Binding-site contacts:
Ligand atom N2 contacts residue ASN154 of chain 44.A at 2.9 Å (h-bond).
Ligand atom C5 contacts residue ASN154 of chain 44.A at 3.7 Å.
Ligand atom C2 contacts residue THR156 of chain 44.A at 4.2 Å.
Ligand atom C7 contacts residue ASN154 of chain 44.A at 3.3 Å.
Ligand atom C6 contacts residue MET151 of chain 44.A at 4.0 Å (hydrophobic).
Ligand atom O6 contacts residue MET151 of chain 44.A at 4.0 Å.
Ligand atom C1 contacts residue THR156 of chain 44.A at 3.2 Å.
Ligand atom C4 contacts residue ASN154 of chain 44.A at 4.3 Å.
Ligand atom O5 contacts residue THR156 of chain 44.A at 3.9 Å.
Ligand atom C3 contacts residue ASN154 of chain 44.A at 3.8 Å.
Ligand atom C3 contacts residue THR156 of chain 44.A at 4.5 Å.
Ligand atom O7 contacts residue ASN154 of chain 44.A at 4.3 Å.
Ligand atom N2 contacts residue THR156 of chain 44.A at 4.3 Å.
Ligand atom O5 contacts residue ASN154 of chain 44.A at 2.3 Å (h-bond).
Ligand atom C5 contacts residue THR156 of chain 44.A at 4.1 Å.
Ligand atom C8 contacts residue ASN154 of chain 44.A at 2.8 Å.
Ligand atom C1 contacts residue ASN154 of chain 44.A at 1.4 Å.
Ligand atom C2 contacts residue ASN154 of chain 44.A at 2.5 Å.
Ligand atom O5 contacts residue MET151 of chain 44.A at 3.9 Å.

Sequence of chain 44.A:
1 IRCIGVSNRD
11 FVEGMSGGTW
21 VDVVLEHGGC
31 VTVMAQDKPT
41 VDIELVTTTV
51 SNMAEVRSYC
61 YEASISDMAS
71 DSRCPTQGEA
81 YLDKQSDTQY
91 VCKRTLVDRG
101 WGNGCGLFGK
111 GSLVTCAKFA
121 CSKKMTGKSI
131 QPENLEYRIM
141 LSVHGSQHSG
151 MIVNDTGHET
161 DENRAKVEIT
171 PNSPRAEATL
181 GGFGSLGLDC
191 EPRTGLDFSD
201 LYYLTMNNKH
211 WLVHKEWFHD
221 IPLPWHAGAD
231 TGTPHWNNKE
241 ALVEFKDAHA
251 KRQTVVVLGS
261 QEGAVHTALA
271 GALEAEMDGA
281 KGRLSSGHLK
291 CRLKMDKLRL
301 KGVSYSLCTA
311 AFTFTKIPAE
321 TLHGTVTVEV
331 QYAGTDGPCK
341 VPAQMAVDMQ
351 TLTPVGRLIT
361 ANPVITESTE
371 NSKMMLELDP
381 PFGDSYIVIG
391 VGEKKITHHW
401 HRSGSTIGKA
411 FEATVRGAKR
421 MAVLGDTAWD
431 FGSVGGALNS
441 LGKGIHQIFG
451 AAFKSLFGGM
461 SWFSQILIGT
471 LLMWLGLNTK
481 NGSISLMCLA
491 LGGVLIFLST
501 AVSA

A protein and the small-molecule ligand that binds it are described below.
Small molecule (SMILES): CC(=O)N[C@@H]1[C@@H](O)[C@H](O)[C@@H](CO)O[C@H]1O